This protein binds this small molecule.
Small molecule (SMILES): Cc1ccc(S(=O)(=O)N[C@@H](Cc2ccccc2)C(=O)CCl)cc1

Binding-site contacts:
Ligand atom O5 contacts residue CYS58 of chain 1.F at 3.0 Å (h-bond).
Ligand atom C10 contacts residue LYS193 of chain 1.E at 4.2 Å.
Ligand atom C10 contacts residue GLU169 of chain 1.E at 3.5 Å.
Ligand atom C1 contacts residue CYS58 of chain 1.F at 4.0 Å (hydrophobic).
Ligand atom O5 contacts residue LYS193 of chain 1.E at 4.5 Å.
Ligand atom C16 contacts residue CYS58 of chain 1.F at 3.7 Å (hydrophobic).
Ligand atom C3 contacts residue LYS193 of chain 1.E at 4.0 Å.
Ligand atom C9 contacts residue LYS193 of chain 1.E at 4.0 Å.
Ligand atom C15 contacts residue CYS58 of chain 1.F at 3.7 Å (hydrophobic).
Ligand atom C18 contacts residue CYS58 of chain 1.F at 4.4 Å (hydrophobic).
Ligand atom C11 contacts residue GLU169 of chain 1.E at 3.8 Å.
Ligand atom C4 contacts residue CYS58 of chain 1.F at 2.7 Å (hydrophobic).
Ligand atom C11 contacts residue LYS193 of chain 1.E at 3.7 Å.
Ligand atom C8 contacts residue TYR194 of chain 1.E at 4.0 Å (hydrophobic).
Ligand atom C10 contacts residue TYR194 of chain 1.E at 3.8 Å (hydrophobic).
Ligand atom C20 contacts residue CYS58 of chain 1.F at 4.2 Å (hydrophobic).
Ligand atom C22 contacts residue CYS58 of chain 1.F at 1.8 Å (hydrophobic).
Ligand atom C21 contacts residue ASP55 of chain 1.F at 4.2 Å.
Ligand atom O5 contacts residue PHE54 of chain 1.F at 4.3 Å.
Ligand atom C1 contacts residue PHE54 of chain 1.F at 4.3 Å (hydrophobic).
Ligand atom C17 contacts residue CYS58 of chain 1.F at 4.0 Å (hydrophobic).
Ligand atom C4 contacts residue PHE54 of chain 1.F at 4.3 Å (hydrophobic).
Ligand atom C8 contacts residue LYS193 of chain 1.E at 4.5 Å.
Ligand atom C21 contacts residue CYS58 of chain 1.F at 4.0 Å (hydrophobic).

Sequence of chain 1.F:
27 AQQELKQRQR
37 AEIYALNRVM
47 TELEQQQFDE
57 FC

Sequence of chain 1.E:
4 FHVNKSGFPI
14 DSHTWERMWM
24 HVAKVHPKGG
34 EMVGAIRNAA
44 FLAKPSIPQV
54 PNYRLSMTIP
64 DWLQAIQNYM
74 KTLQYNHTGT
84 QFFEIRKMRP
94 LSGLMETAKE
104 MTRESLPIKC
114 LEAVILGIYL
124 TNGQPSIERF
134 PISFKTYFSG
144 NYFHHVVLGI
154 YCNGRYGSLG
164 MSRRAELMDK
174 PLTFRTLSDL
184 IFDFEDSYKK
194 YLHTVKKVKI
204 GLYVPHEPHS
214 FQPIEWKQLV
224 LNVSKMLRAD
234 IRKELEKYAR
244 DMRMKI